A small-molecule ligand and the protein it binds are described below.
Small molecule (SMILES): CC(=O)N[C@@H]1[C@@H](O)[C@H](O)[C@@H](CO)O[C@H]1O

Sequence of chain 1.A:
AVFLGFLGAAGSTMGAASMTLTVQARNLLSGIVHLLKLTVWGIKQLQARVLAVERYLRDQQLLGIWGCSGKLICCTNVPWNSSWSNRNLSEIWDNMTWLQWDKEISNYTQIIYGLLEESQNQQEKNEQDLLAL

Binding-site contacts:
Ligand atom O7 contacts residue TYR127 of chain 1.A at 3.0 Å (h-bond).
Ligand atom C7 contacts residue ASN126 of chain 1.A at 3.2 Å.
Ligand atom C7 contacts residue TYR127 of chain 1.A at 4.0 Å (hydrophobic).
Ligand atom C8 contacts residue ASN126 of chain 1.A at 4.3 Å.
Ligand atom C1 contacts residue ASN126 of chain 1.A at 1.4 Å.
Ligand atom C8 contacts residue TYR127 of chain 1.A at 4.2 Å (hydrophobic).
Ligand atom C8 contacts residue GLU123 of chain 1.A at 3.2 Å.
Ligand atom O7 contacts residue ASN126 of chain 1.A at 3.1 Å (h-bond).
Ligand atom C4 contacts residue ASN126 of chain 1.A at 4.2 Å.
Ligand atom C7 contacts residue GLU123 of chain 1.A at 4.5 Å.
Ligand atom C3 contacts residue ASN126 of chain 1.A at 3.8 Å.
Ligand atom C5 contacts residue ASN126 of chain 1.A at 3.7 Å.
Ligand atom O5 contacts residue ASN126 of chain 1.A at 2.4 Å (h-bond).
Ligand atom C2 contacts residue ASN126 of chain 1.A at 2.4 Å.
Ligand atom N2 contacts residue ASN126 of chain 1.A at 2.9 Å (h-bond).